Sequence of chain 1.C:
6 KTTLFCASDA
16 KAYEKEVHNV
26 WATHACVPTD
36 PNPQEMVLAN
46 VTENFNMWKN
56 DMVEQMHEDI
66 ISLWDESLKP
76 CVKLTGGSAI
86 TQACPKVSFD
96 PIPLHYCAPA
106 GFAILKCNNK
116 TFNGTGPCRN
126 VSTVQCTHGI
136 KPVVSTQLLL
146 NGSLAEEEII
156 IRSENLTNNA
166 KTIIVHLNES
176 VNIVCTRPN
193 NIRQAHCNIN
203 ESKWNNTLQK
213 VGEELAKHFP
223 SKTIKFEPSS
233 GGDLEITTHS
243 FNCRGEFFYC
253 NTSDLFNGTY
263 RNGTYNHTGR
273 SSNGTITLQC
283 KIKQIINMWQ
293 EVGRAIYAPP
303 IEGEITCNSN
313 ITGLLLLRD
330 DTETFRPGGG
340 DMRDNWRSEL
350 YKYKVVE

This protein binds this small molecule.
Small molecule (SMILES): CC(=O)N[C@@H]1[C@@H](O)[C@H](O)[C@@H](CO)O[C@H]1O

Binding-site contacts:
Ligand atom C2 contacts residue GLU152 of chain 1.C at 4.1 Å.
Ligand atom C1 contacts residue GLU152 of chain 1.C at 3.7 Å.
Ligand atom C2 contacts residue ASN173 of chain 1.C at 2.6 Å.
Ligand atom C3 contacts residue LYS212 of chain 1.C at 3.9 Å.
Ligand atom O3 contacts residue LYS212 of chain 1.C at 3.9 Å.
Ligand atom C3 contacts residue ASN173 of chain 1.C at 3.9 Å.
Ligand atom C1 contacts residue GLU153 of chain 1.C at 3.9 Å.
Ligand atom O4 contacts residue LYS212 of chain 1.C at 3.6 Å.
Ligand atom N2 contacts residue ASN173 of chain 1.C at 3.0 Å (h-bond).
Ligand atom C6 contacts residue LYS212 of chain 1.C at 4.3 Å.
Ligand atom C5 contacts residue ILE154 of chain 1.C at 4.3 Å (hydrophobic).
Ligand atom C6 contacts residue GLU153 of chain 1.C at 4.4 Å.
Ligand atom C1 contacts residue ASN173 of chain 1.C at 1.4 Å.
Ligand atom C5 contacts residue LYS212 of chain 1.C at 4.0 Å.
Ligand atom O5 contacts residue GLU152 of chain 1.C at 4.1 Å.
Ligand atom C4 contacts residue LYS212 of chain 1.C at 4.1 Å.
Ligand atom O5 contacts residue ILE154 of chain 1.C at 3.2 Å (h-bond).
Ligand atom O4 contacts residue GLU215 of chain 1.C at 4.0 Å.
Ligand atom C1 contacts residue ILE154 of chain 1.C at 4.0 Å (hydrophobic).
Ligand atom O6 contacts residue GLU153 of chain 1.C at 3.2 Å.
Ligand atom O6 contacts residue GLU216 of chain 1.C at 3.1 Å (salt-bridge).
Ligand atom O7 contacts residue GLU152 of chain 1.C at 3.7 Å.
Ligand atom C5 contacts residue ASN173 of chain 1.C at 3.7 Å.
Ligand atom C6 contacts residue GLU216 of chain 1.C at 4.0 Å.
Ligand atom O6 contacts residue ILE154 of chain 1.C at 3.6 Å.
Ligand atom C6 contacts residue ILE154 of chain 1.C at 4.2 Å (hydrophobic).
Ligand atom C7 contacts residue ASN173 of chain 1.C at 3.4 Å.
Ligand atom C7 contacts residue GLU152 of chain 1.C at 4.4 Å.
Ligand atom O5 contacts residue GLU153 of chain 1.C at 3.3 Å.
Ligand atom C4 contacts residue ASN173 of chain 1.C at 4.3 Å.
Ligand atom O7 contacts residue ASN173 of chain 1.C at 3.4 Å (h-bond).
Ligand atom O5 contacts residue ASN173 of chain 1.C at 2.5 Å (h-bond).